This small molecule binds to this protein.
Small molecule (SMILES): O=c1[nH]cnc2c1ncn2[C@@H]1O[C@H](COP(=O)(O)O)[C@@H](O)[C@H]1O

Sequence of chain 1.F:
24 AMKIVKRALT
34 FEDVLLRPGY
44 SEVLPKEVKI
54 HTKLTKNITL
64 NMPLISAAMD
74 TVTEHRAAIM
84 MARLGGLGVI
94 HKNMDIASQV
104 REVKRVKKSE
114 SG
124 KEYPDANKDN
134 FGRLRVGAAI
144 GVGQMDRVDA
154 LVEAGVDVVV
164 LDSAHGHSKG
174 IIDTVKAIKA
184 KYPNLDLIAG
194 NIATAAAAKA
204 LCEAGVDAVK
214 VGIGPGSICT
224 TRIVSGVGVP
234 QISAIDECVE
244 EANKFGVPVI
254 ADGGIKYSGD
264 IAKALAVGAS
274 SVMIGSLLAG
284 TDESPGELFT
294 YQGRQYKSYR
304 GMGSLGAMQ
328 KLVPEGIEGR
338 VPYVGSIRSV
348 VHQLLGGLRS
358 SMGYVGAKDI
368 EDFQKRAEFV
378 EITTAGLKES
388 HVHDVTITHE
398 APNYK

Binding-site contacts:
Ligand atom O2P contacts residue SER279 of chain 1.F at 3.2 Å (h-bond).
Ligand atom C4 contacts residue ILE221 of chain 1.F at 3.6 Å (hydrophobic).
Ligand atom O6 contacts residue MET305 of chain 1.F at 3.1 Å (h-bond).
Ligand atom C5 contacts residue ILE221 of chain 1.F at 3.4 Å (hydrophobic).
Ligand atom O3P contacts residue GLY278 of chain 1.F at 3.0 Å (h-bond).
Ligand atom O5' contacts residue GLY219 of chain 1.F at 3.4 Å.
Ligand atom P contacts residue TYR302 of chain 1.F at 3.7 Å.
Ligand atom C2' contacts residue ASP255 of chain 1.F at 3.7 Å.
Ligand atom O6 contacts residue GLY306 of chain 1.F at 2.6 Å (h-bond).
Ligand atom C2 contacts residue CYS222 of chain 1.F at 3.3 Å (hydrophobic).
Ligand atom O5' contacts residue GLY256 of chain 1.F at 3.7 Å.
Ligand atom O6 contacts residue GLY333 of chain 1.F at 3.6 Å.
Ligand atom O3P contacts residue SER279 of chain 1.F at 3.5 Å (h-bond).
Ligand atom N7 contacts residue MET305 of chain 1.F at 3.0 Å (h-bond).
Ligand atom O2P contacts residue TYR302 of chain 1.F at 2.5 Å (h-bond).
Ligand atom N7 contacts residue ILE221 of chain 1.F at 3.5 Å.
Ligand atom C8 contacts residue MET72 of chain 1.F at 3.7 Å (hydrophobic).
Ligand atom O3' contacts residue ASP255 of chain 1.F at 2.6 Å (salt-bridge).
Ligand atom N1 contacts residue 8L71 of chain 1.Z at 3.3 Å.
Ligand atom N7 contacts residue GLY304 of chain 1.F at 3.6 Å.
Ligand atom O4' contacts residue GLY219 of chain 1.F at 3.6 Å.
Ligand atom C5 contacts residue 8L71 of chain 1.Z at 3.7 Å.
Ligand atom O2' contacts residue ASP255 of chain 1.F at 2.6 Å (salt-bridge).
Ligand atom C5 contacts residue MET305 of chain 1.F at 3.6 Å (hydrophobic).
Ligand atom O1P contacts residue SER220 of chain 1.F at 3.0 Å (h-bond).
Ligand atom C8 contacts residue ILE221 of chain 1.F at 3.7 Å (hydrophobic).
Ligand atom O2' contacts residue ASN194 of chain 1.F at 3.4 Å (h-bond).
Ligand atom N1 contacts residue GLU332 of chain 1.F at 3.2 Å (salt-bridge).
Ligand atom C2 contacts residue 8L71 of chain 1.Z at 3.2 Å.
Ligand atom O6 contacts residue GLY304 of chain 1.F at 3.2 Å.
Ligand atom C6 contacts residue GLY306 of chain 1.F at 3.5 Å.
Ligand atom N3 contacts residue CYS222 of chain 1.F at 3.4 Å.
Ligand atom N3 contacts residue 8L71 of chain 1.Z at 3.4 Å.
Ligand atom O1P contacts residue GLY257 of chain 1.F at 3.0 Å (h-bond).
Ligand atom C5' contacts residue TYR302 of chain 1.F at 3.6 Å (hydrophobic).
Ligand atom C4 contacts residue 8L71 of chain 1.Z at 3.5 Å.
Ligand atom O3' contacts residue MET276 of chain 1.F at 3.5 Å (h-bond).
Ligand atom C3' contacts residue ASP255 of chain 1.F at 3.6 Å.
Ligand atom C6 contacts residue 8L71 of chain 1.Z at 3.7 Å.
Ligand atom O2P contacts residue SER220 of chain 1.F at 2.7 Å (h-bond).